Binding-site contacts:
Ligand atom O5 contacts residue HIS368 of chain 1.B at 3.8 Å.
Ligand atom O3 contacts residue HIS368 of chain 1.B at 3.9 Å.
Ligand atom C3 contacts residue GLN366 of chain 1.B at 4.3 Å.
Ligand atom C2 contacts residue HIS368 of chain 1.B at 3.9 Å.
Ligand atom O2 contacts residue HIS368 of chain 1.B at 4.5 Å.
Ligand atom O4 contacts residue HIS368 of chain 1.B at 4.2 Å.
Ligand atom C3 contacts residue ARG389 of chain 1.B at 3.5 Å.
Ligand atom C1 contacts residue LYS392 of chain 1.B at 3.9 Å.
Ligand atom C2 contacts residue SER391 of chain 1.B at 3.9 Å.
Ligand atom O2 contacts residue SER391 of chain 1.B at 2.8 Å (h-bond).
Ligand atom O3 contacts residue GLN366 of chain 1.B at 4.0 Å.
Ligand atom O1 contacts residue LYS392 of chain 1.B at 3.0 Å (salt-bridge).
Ligand atom O3 contacts residue SER391 of chain 1.B at 3.3 Å.
Ligand atom C1 contacts residue HIS368 of chain 1.B at 4.5 Å.
Ligand atom C2 contacts residue ARG389 of chain 1.B at 4.4 Å.
Ligand atom C2 contacts residue HIS369 of chain 1.B at 4.4 Å.
Ligand atom C3 contacts residue SER391 of chain 1.B at 4.2 Å.
Ligand atom C1 contacts residue HIS369 of chain 1.B at 4.4 Å.
Ligand atom O4 contacts residue GLN366 of chain 1.B at 2.5 Å (h-bond).
Ligand atom C5 contacts residue HIS368 of chain 1.B at 4.1 Å.
Ligand atom O4 contacts residue ARG389 of chain 1.B at 4.3 Å.
Ligand atom O2 contacts residue LYS392 of chain 1.B at 3.3 Å.
Ligand atom O1 contacts residue HIS369 of chain 1.B at 3.4 Å.
Ligand atom C4 contacts residue GLN366 of chain 1.B at 3.8 Å.
Ligand atom O3 contacts residue ARG389 of chain 1.B at 3.2 Å.
Ligand atom O1 contacts residue ASP613 of chain 1.B at 4.2 Å.
Ligand atom C3 contacts residue HIS368 of chain 1.B at 4.2 Å.
Ligand atom C2 contacts residue LYS392 of chain 1.B at 4.2 Å.
Ligand atom C4 contacts residue HIS368 of chain 1.B at 3.5 Å.
Ligand atom O2 contacts residue ARG389 of chain 1.B at 3.5 Å (salt-bridge).

This small molecule binds to this protein.
Small molecule (SMILES): O[C@@H]1[C@@H](O)[C@H](O)OC[C@H]1O

Sequence of chain 1.B:
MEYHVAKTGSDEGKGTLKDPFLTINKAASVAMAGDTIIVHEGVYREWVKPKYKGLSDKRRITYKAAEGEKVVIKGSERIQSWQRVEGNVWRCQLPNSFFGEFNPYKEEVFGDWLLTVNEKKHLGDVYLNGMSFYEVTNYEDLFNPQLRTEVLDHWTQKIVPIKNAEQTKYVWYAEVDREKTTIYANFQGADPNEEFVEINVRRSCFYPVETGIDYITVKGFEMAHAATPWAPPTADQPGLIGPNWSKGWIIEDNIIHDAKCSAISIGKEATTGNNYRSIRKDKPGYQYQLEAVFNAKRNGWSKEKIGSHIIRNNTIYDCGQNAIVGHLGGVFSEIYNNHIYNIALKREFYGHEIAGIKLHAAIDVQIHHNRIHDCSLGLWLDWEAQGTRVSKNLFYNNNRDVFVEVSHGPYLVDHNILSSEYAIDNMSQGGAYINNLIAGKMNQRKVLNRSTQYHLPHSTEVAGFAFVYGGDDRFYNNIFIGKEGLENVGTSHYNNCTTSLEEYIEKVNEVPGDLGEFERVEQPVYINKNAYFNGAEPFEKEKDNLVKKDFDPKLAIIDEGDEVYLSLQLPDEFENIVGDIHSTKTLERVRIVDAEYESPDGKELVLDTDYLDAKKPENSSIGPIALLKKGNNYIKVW